Binding-site contacts:
Ligand atom C1 contacts residue PHE135 of chain 1.B at 3.8 Å (hydrophobic).
Ligand atom O1 contacts residue GLY132 of chain 1.B at 3.2 Å (h-bond).
Ligand atom N2 contacts residue ALA47 of chain 1.B at 3.8 Å.
Ligand atom C26 contacts residue LYS50 of chain 1.B at 3.7 Å.
Ligand atom O4 contacts residue ALA47 of chain 1.B at 3.6 Å.
Ligand atom N1 contacts residue GLY132 of chain 1.B at 3.2 Å (h-bond).
Ligand atom C7 contacts residue MET90 of chain 1.B at 3.7 Å (hydrophobic).
Ligand atom C28 contacts residue ASN98 of chain 1.B at 3.4 Å.
Ligand atom C25 contacts residue ASN43 of chain 1.B at 3.5 Å.
Ligand atom C29 contacts residue ASP46 of chain 1.B at 3.5 Å.
Ligand atom N2 contacts residue ALA44 of chain 1.B at 3.7 Å.
Ligand atom O1 contacts residue PHE135 of chain 1.B at 2.9 Å (h-bond).
Ligand atom C26 contacts residue ALA47 of chain 1.B at 3.8 Å (hydrophobic).
Ligand atom C19 contacts residue ASN43 of chain 1.B at 3.1 Å.
Ligand atom C1 contacts residue GLY132 of chain 1.B at 3.2 Å.
Ligand atom O7 contacts residue ASP46 of chain 1.B at 3.0 Å (salt-bridge).
Ligand atom N2 contacts residue ASP85 of chain 1.B at 2.7 Å (salt-bridge).
Ligand atom C29 contacts residue LYS50 of chain 1.B at 3.6 Å.
Ligand atom O3 contacts residue ASN43 of chain 1.B at 3.6 Å.
Ligand atom O1 contacts residue GLY134 of chain 1.B at 3.0 Å (h-bond).
Ligand atom O1 contacts residue VAL133 of chain 1.B at 3.0 Å.
Ligand atom O9 contacts residue GLY132 of chain 1.B at 3.3 Å (h-bond).
Ligand atom O6 contacts residue ASN98 of chain 1.B at 3.9 Å.
Ligand atom O4 contacts residue MET90 of chain 1.B at 3.7 Å.
Ligand atom C24 contacts residue ASP85 of chain 1.B at 3.8 Å.
Ligand atom C22 contacts residue GLY132 of chain 1.B at 3.8 Å.
Ligand atom C23 contacts residue PHE135 of chain 1.B at 3.2 Å (hydrophobic).
Ligand atom O5 contacts residue LYS50 of chain 1.B at 3.1 Å (salt-bridge).
Ligand atom N1 contacts residue VAL133 of chain 1.B at 3.8 Å.
Ligand atom C4 contacts residue LEU99 of chain 1.B at 3.6 Å (hydrophobic).
Ligand atom O8 contacts residue ASP46 of chain 1.B at 3.2 Å (salt-bridge).
Ligand atom O2 contacts residue MET90 of chain 1.B at 3.6 Å.
Ligand atom C10 contacts residue LYS50 of chain 1.B at 3.9 Å.
Ligand atom N2 contacts residue ASN43 of chain 1.B at 3.7 Å.
Ligand atom C26 contacts residue VAL88 of chain 1.B at 3.8 Å (hydrophobic).
Ligand atom O7 contacts residue LYS50 of chain 1.B at 3.3 Å (salt-bridge).
Ligand atom C22 contacts residue ASN98 of chain 1.B at 3.7 Å.
Ligand atom C1 contacts residue VAL133 of chain 1.B at 3.9 Å (hydrophobic).
Ligand atom C2 contacts residue PHE135 of chain 1.B at 3.8 Å (hydrophobic).
Ligand atom C27 contacts residue ASN98 of chain 1.B at 3.5 Å.

The protein below binds the small molecule below.
Small molecule (SMILES): COC1=C2C[C@@H](C)C[C@H](OC)[C@H](O)[C@@H](C)/C=C(\C)[C@H](OC(N)=O)[C@@H](OC)/C=C\C=C(/C)C(=O)NC(=CC1=O)C2=O

Sequence of chain 1.B:
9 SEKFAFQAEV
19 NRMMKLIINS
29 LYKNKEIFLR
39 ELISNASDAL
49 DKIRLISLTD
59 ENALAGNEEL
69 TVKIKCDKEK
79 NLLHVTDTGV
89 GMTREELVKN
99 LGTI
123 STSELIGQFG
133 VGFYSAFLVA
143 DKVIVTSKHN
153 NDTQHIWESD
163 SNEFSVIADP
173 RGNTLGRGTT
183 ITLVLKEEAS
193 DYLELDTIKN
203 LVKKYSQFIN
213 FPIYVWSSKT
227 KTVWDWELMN